Sequence of chain 1.E:
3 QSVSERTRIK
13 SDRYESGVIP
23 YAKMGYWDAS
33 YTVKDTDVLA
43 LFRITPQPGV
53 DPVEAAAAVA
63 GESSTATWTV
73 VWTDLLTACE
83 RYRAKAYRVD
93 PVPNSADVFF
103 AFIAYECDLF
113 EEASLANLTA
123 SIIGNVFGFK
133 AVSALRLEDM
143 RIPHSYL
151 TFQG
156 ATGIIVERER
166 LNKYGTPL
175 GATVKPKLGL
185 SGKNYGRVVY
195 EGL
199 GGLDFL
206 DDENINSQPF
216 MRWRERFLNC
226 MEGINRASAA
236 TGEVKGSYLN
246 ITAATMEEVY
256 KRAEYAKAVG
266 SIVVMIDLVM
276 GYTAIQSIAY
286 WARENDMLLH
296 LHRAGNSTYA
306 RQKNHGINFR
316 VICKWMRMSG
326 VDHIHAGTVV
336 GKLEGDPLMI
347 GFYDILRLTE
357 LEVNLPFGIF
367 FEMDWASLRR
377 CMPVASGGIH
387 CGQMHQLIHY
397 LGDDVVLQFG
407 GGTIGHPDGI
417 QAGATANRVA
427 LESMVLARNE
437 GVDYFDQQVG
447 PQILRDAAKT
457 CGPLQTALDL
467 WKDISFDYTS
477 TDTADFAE

Sequence of chain 2.A:
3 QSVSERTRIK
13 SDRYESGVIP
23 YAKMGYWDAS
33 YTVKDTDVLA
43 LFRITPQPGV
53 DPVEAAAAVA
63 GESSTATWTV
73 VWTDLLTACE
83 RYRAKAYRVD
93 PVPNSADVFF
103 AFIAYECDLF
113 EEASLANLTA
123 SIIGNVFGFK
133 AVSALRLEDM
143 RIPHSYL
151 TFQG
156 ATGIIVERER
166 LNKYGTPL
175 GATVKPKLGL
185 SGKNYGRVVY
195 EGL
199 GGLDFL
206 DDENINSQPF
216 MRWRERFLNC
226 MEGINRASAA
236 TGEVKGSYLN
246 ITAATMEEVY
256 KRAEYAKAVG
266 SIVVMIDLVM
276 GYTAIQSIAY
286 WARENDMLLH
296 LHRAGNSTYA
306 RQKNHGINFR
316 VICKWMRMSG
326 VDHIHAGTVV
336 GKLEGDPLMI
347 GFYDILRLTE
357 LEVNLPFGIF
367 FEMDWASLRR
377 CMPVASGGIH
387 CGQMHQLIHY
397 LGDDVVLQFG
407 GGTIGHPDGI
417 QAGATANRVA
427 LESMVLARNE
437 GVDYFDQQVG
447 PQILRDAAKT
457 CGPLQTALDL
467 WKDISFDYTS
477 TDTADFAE

The small molecule below binds the protein below.
Small molecule (SMILES): O=C(O)[C@@](O)(COP(=O)(O)O)[C@H](O)[C@H](O)COP(=O)(O)O

Binding-site contacts:
Ligand atom O4P contacts residue HIS330 of chain 1.E at 3.2 Å (h-bond).
Ligand atom O1P contacts residue THR69 of chain 2.A at 3.2 Å (h-bond).
Ligand atom O2 contacts residue KCX205 of chain 1.E at 3.3 Å (h-bond).
Ligand atom O3P contacts residue LYS179 of chain 1.E at 3.3 Å.
Ligand atom O3P contacts residue GLY407 of chain 1.E at 2.6 Å (h-bond).
Ligand atom O3P contacts residue GLY406 of chain 1.E at 3.4 Å.
Ligand atom O4 contacts residue LEU338 of chain 1.E at 3.4 Å.
Ligand atom O6P contacts residue HIS330 of chain 1.E at 2.8 Å (h-bond).
Ligand atom O6 contacts residue ASP207 of chain 1.E at 3.1 Å (salt-bridge).
Ligand atom O6P contacts residue SER382 of chain 1.E at 3.1 Å (h-bond).
Ligand atom O1P contacts residue TRP70 of chain 2.A at 3.3 Å.
Ligand atom O6 contacts residue ASN127 of chain 2.A at 2.9 Å (h-bond).
Ligand atom O5 contacts residue LEU338 of chain 1.E at 3.4 Å.
Ligand atom O6 contacts residue MG1 of chain 1.S at 2.2 Å.
Ligand atom C3 contacts residue MG1 of chain 1.S at 3.3 Å.
Ligand atom O1P contacts residue LYS337 of chain 1.E at 2.7 Å (salt-bridge).
Ligand atom O3 contacts residue KCX205 of chain 1.E at 2.6 Å (h-bond).
Ligand atom O7 contacts residue GLU64 of chain 2.A at 3.4 Å (salt-bridge).
Ligand atom C contacts residue MG1 of chain 1.S at 3.0 Å.
Ligand atom O4 contacts residue GLY383 of chain 1.E at 3.0 Å.
Ligand atom O6 contacts residue GLU208 of chain 1.E at 3.2 Å (salt-bridge).
Ligand atom O4 contacts residue SER382 of chain 1.E at 3.1 Å.
Ligand atom O2 contacts residue ASP207 of chain 1.E at 3.3 Å (salt-bridge).
Ligand atom C2 contacts residue MG1 of chain 1.S at 3.0 Å.
Ligand atom O4P contacts residue ARG298 of chain 1.E at 3.0 Å (salt-bridge).
Ligand atom O6 contacts residue LYS181 of chain 1.E at 3.2 Å (salt-bridge).
Ligand atom C3 contacts residue KCX205 of chain 1.E at 3.2 Å.
Ligand atom O2 contacts residue LYS179 of chain 1.E at 2.9 Å (salt-bridge).
Ligand atom O2P contacts residue GLY406 of chain 1.E at 2.9 Å (h-bond).
Ligand atom O2 contacts residue THR177 of chain 1.E at 3.1 Å (h-bond).
Ligand atom O5P contacts residue ARG298 of chain 1.E at 3.0 Å (salt-bridge).
Ligand atom O3 contacts residue MG1 of chain 1.S at 2.4 Å.
Ligand atom O1P contacts residue GLY384 of chain 1.E at 2.8 Å (h-bond).
Ligand atom O1 contacts residue LYS179 of chain 1.E at 3.2 Å (salt-bridge).
Ligand atom O6 contacts residue LYS179 of chain 1.E at 3.3 Å (salt-bridge).
Ligand atom O3P contacts residue THR69 of chain 2.A at 2.6 Å (h-bond).
Ligand atom O2 contacts residue MG1 of chain 1.S at 2.3 Å.
Ligand atom O3 contacts residue HIS297 of chain 1.E at 3.1 Å (h-bond).
Ligand atom O7 contacts residue LYS337 of chain 1.E at 2.8 Å (salt-bridge).
Ligand atom O3 contacts residue GLU208 of chain 1.E at 3.1 Å (salt-bridge).